The small molecule below binds the protein below.
Small molecule (SMILES): CC(=O)N[C@@H]1[C@@H](O)[C@H](O)[C@@H](CO)O[C@H]1O

Sequence of chain 2.A:
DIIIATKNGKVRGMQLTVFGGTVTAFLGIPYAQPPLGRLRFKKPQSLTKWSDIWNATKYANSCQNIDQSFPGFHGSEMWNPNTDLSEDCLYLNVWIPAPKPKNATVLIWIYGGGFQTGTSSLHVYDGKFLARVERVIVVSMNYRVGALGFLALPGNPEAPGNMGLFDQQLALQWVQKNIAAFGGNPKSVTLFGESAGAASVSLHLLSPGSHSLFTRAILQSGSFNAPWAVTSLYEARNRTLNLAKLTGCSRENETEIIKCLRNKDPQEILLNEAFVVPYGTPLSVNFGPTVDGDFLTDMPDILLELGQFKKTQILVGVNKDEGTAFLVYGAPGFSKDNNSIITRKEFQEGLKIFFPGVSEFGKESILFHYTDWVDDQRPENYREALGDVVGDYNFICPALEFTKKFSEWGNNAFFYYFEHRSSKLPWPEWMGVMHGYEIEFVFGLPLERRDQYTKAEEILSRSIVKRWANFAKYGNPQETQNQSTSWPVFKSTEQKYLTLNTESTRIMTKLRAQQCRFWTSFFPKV

Binding-site contacts:
Ligand atom C7 contacts residue ARG465 of chain 2.A at 3.6 Å.
Ligand atom O3 contacts residue ARG465 of chain 2.A at 3.6 Å.
Ligand atom C5 contacts residue ASN485 of chain 2.A at 3.7 Å.
Ligand atom O7 contacts residue SER466 of chain 2.A at 4.1 Å.
Ligand atom O5 contacts residue ASN485 of chain 2.A at 2.4 Å (h-bond).
Ligand atom C8 contacts residue ARG465 of chain 2.A at 3.9 Å.
Ligand atom C8 contacts residue GLU482 of chain 2.A at 4.0 Å.
Ligand atom C4 contacts residue ASN485 of chain 2.A at 4.2 Å.
Ligand atom N2 contacts residue ASN485 of chain 2.A at 3.1 Å (h-bond).
Ligand atom O7 contacts residue GLU482 of chain 2.A at 4.3 Å.
Ligand atom C7 contacts residue GLU482 of chain 2.A at 4.3 Å.
Ligand atom N2 contacts residue ARG465 of chain 2.A at 4.1 Å.
Ligand atom C1 contacts residue ASN485 of chain 2.A at 1.4 Å.
Ligand atom C7 contacts residue ASN485 of chain 2.A at 3.6 Å.
Ligand atom O7 contacts residue ASN485 of chain 2.A at 3.7 Å.
Ligand atom C2 contacts residue ASN485 of chain 2.A at 2.4 Å.
Ligand atom O3 contacts residue ILE462 of chain 2.A at 4.5 Å.
Ligand atom C3 contacts residue ASN485 of chain 2.A at 3.8 Å.
Ligand atom O7 contacts residue ARG465 of chain 2.A at 3.6 Å.
Ligand atom C8 contacts residue LYS469 of chain 2.A at 3.5 Å.